The protein below binds the small molecule below.
Small molecule (SMILES): CC(=O)N[C@H]1[C@H](O[C@H]2[C@H](O)[C@@H](NC(C)=O)CO[C@@H]2CO)O[C@H](CO)[C@@H](O[C@@H]2O[C@H](CO)[C@@H](O)[C@H](O)[C@@H]2O)[C@@H]1O

Sequence of chain 1.A:
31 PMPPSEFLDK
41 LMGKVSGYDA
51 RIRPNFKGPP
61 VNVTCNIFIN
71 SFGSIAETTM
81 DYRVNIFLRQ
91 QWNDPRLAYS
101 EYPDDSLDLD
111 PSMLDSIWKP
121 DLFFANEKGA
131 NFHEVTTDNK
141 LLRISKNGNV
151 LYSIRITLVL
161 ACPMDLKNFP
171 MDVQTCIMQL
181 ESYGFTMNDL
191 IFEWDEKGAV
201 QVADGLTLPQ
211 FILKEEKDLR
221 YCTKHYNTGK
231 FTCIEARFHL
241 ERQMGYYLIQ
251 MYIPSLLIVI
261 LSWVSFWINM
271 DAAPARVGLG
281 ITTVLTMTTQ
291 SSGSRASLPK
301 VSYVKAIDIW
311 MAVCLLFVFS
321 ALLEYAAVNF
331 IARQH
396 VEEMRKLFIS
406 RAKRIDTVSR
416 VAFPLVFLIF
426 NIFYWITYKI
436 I

Binding-site contacts:
Ligand atom C4 contacts residue ASN62 of chain 1.A at 4.2 Å.
Ligand atom O5 contacts residue ASN62 of chain 1.A at 2.4 Å (h-bond).
Ligand atom C5 contacts residue ASN62 of chain 1.A at 3.7 Å.
Ligand atom C8 contacts residue PRO59 of chain 1.A at 4.0 Å (hydrophobic).
Ligand atom N2 contacts residue PRO60 of chain 1.A at 3.8 Å.
Ligand atom C2 contacts residue ASN62 of chain 1.A at 2.5 Å.
Ligand atom C7 contacts residue PRO60 of chain 1.A at 4.4 Å (hydrophobic).
Ligand atom C1 contacts residue ASN62 of chain 1.A at 1.4 Å.
Ligand atom C1 contacts residue PRO60 of chain 1.A at 4.4 Å (hydrophobic).
Ligand atom C8 contacts residue ASN55 of chain 1.A at 3.9 Å.
Ligand atom C7 contacts residue ASN62 of chain 1.A at 3.5 Å.
Ligand atom C3 contacts residue PRO59 of chain 1.A at 4.3 Å (hydrophobic).
Ligand atom N2 contacts residue PRO59 of chain 1.A at 3.9 Å.
Ligand atom O3 contacts residue PRO59 of chain 1.A at 4.3 Å.
Ligand atom C8 contacts residue PRO60 of chain 1.A at 4.1 Å (hydrophobic).
Ligand atom O7 contacts residue ASN62 of chain 1.A at 3.6 Å.
Ligand atom N2 contacts residue ASN62 of chain 1.A at 2.9 Å (h-bond).
Ligand atom C3 contacts residue ASN62 of chain 1.A at 3.8 Å.